Binding-site contacts:
Ligand atom C41 contacts residue VAL23 of chain 8.B at 3.2 Å (hydrophobic).
Ligand atom C33 contacts residue ASP26 of chain 8.B at 3.9 Å.
Ligand atom C19 contacts residue THR274 of chain 8.B at 3.3 Å.
Ligand atom C09 contacts residue HIS227 of chain 8.B at 3.9 Å.
Ligand atom O06 contacts residue LEU215 of chain 8.B at 3.6 Å.
Ligand atom O13 contacts residue GLY360 of chain 8.B at 3.6 Å (h-bond).
Ligand atom O14 contacts residue HIS227 of chain 8.B at 2.2 Å (h-bond).
Ligand atom C16 contacts residue PRO272 of chain 8.B at 4.0 Å (hydrophobic).
Ligand atom O13 contacts residue PRO358 of chain 8.B at 3.5 Å.
Ligand atom O06 contacts residue THR274 of chain 8.B at 3.2 Å (h-bond).
Ligand atom C30 contacts residue HIS227 of chain 8.B at 3.1 Å.
Ligand atom O13 contacts residue ARG359 of chain 8.B at 3.4 Å (salt-bridge).
Ligand atom C04 contacts residue HIS227 of chain 8.B at 4.0 Å.
Ligand atom C41 contacts residue SER234 of chain 8.B at 3.6 Å.
Ligand atom C16 contacts residue THR274 of chain 8.B at 3.6 Å.
Ligand atom C08 contacts residue LEU228 of chain 8.B at 3.3 Å (hydrophobic).
Ligand atom O06 contacts residue LEU273 of chain 8.B at 3.4 Å.
Ligand atom C07 contacts residue ASP224 of chain 8.B at 3.5 Å.
Ligand atom O06 contacts residue PRO272 of chain 8.B at 3.8 Å.
Ligand atom C09 contacts residue LEU228 of chain 8.B at 4.1 Å (hydrophobic).
Ligand atom C06 contacts residue ASP224 of chain 8.B at 3.6 Å.
Ligand atom C39 contacts residue SER234 of chain 8.B at 3.9 Å.
Ligand atom C40 contacts residue SER234 of chain 8.B at 2.9 Å.
Ligand atom C44 contacts residue LEU361 of chain 8.B at 4.0 Å (hydrophobic).
Ligand atom O07 contacts residue THR274 of chain 8.B at 3.7 Å.
Ligand atom C06 contacts residue HIS227 of chain 8.B at 2.8 Å.
Ligand atom C07 contacts residue LEU228 of chain 8.B at 4.0 Å (hydrophobic).
Ligand atom C08 contacts residue HIS227 of chain 8.B at 3.3 Å.
Ligand atom C31 contacts residue HIS227 of chain 8.B at 3.4 Å.
Ligand atom C36 contacts residue HIS227 of chain 8.B at 3.3 Å.
Ligand atom C42 contacts residue VAL23 of chain 8.B at 3.5 Å (hydrophobic).
Ligand atom C07 contacts residue HIS227 of chain 8.B at 2.7 Å.
Ligand atom C14 contacts residue THR274 of chain 8.B at 4.0 Å.
Ligand atom C14 contacts residue LEU215 of chain 8.B at 3.9 Å (hydrophobic).
Ligand atom C27 contacts residue GLY360 of chain 8.B at 4.0 Å.
Ligand atom O08 contacts residue ARG276 of chain 8.B at 3.6 Å.
Ligand atom C05 contacts residue HIS227 of chain 8.B at 3.4 Å.
Ligand atom C44 contacts residue GLY360 of chain 8.B at 4.0 Å.
Ligand atom C15 contacts residue PRO272 of chain 8.B at 3.6 Å (hydrophobic).
Ligand atom O12 contacts residue GLY360 of chain 8.B at 3.4 Å (h-bond).

Sequence of chain 8.B:
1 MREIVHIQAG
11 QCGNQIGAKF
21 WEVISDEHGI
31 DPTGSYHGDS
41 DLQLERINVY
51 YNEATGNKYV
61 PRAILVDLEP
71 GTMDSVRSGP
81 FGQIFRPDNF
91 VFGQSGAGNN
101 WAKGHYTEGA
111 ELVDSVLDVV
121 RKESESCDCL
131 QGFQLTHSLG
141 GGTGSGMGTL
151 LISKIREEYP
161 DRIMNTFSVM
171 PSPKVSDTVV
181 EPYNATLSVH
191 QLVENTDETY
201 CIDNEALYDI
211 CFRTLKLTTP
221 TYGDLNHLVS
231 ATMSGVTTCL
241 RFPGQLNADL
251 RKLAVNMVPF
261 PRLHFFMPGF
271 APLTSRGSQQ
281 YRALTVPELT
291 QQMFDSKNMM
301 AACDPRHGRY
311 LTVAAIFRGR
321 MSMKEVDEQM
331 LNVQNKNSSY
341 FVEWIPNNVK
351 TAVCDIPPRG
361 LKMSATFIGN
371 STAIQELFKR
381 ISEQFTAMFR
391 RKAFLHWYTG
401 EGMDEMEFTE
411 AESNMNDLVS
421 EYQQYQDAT

A small-molecule ligand and the protein it binds are described below.
Small molecule (SMILES): CC(=O)O[C@H]1C(=O)[C@@]2(C)[C@H]([C@H](OC(=O)c3ccccc3)[C@]3(O)C[C@H](OC(=O)[C@H](O)[C@@H](NC(=O)c4ccccc4)c4ccccc4)C(C)=C1C3(C)C)[C@]1(OC(C)=O)CO[C@@H]1C[C@@H]2O